Sequence of chain 55.B:
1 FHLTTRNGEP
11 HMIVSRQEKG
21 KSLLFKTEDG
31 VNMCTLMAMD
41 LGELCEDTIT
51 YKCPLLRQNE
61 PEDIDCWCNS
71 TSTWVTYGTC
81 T

A small-molecule ligand and the protein it binds are described below.
Small molecule (SMILES): CC(=O)N[C@@H]1[C@@H](O)[C@H](O)[C@@H](CO)O[C@H]1O

Binding-site contacts:
Ligand atom O4 contacts residue VAL31 of chain 55.B at 3.3 Å.
Ligand atom O5 contacts residue ASN69 of chain 55.B at 2.8 Å (h-bond).
Ligand atom C6 contacts residue ASN69 of chain 55.B at 4.4 Å.
Ligand atom C1 contacts residue VAL31 of chain 55.B at 4.3 Å (hydrophobic).
Ligand atom C1 contacts residue ASN69 of chain 55.B at 2.7 Å.
Ligand atom C8 contacts residue SER70 of chain 55.B at 3.7 Å.
Ligand atom O1 contacts residue VAL31 of chain 55.B at 3.4 Å (h-bond).
Ligand atom O1 contacts residue ASN69 of chain 55.B at 2.1 Å (h-bond).
Ligand atom O5 contacts residue MET33 of chain 55.B at 4.2 Å.
Ligand atom O6 contacts residue NAG1 of chain 55.R at 3.0 Å.
Ligand atom C8 contacts residue ASN69 of chain 55.B at 3.4 Å.
Ligand atom C3 contacts residue VAL31 of chain 55.B at 3.0 Å (hydrophobic).
Ligand atom C8 contacts residue ARG57 of chain 55.B at 4.2 Å.
Ligand atom N2 contacts residue VAL31 of chain 55.B at 4.0 Å.
Ligand atom C7 contacts residue SER70 of chain 55.B at 4.4 Å.
Ligand atom C4 contacts residue VAL31 of chain 55.B at 3.8 Å (hydrophobic).
Ligand atom C5 contacts residue VAL31 of chain 55.B at 4.2 Å (hydrophobic).
Ligand atom C2 contacts residue ASN69 of chain 55.B at 4.2 Å.
Ligand atom C6 contacts residue MET33 of chain 55.B at 3.5 Å (hydrophobic).
Ligand atom C7 contacts residue ASN69 of chain 55.B at 3.8 Å.
Ligand atom C3 contacts residue NAG1 of chain 55.R at 3.7 Å.
Ligand atom O7 contacts residue ASN69 of chain 55.B at 3.8 Å.
Ligand atom C5 contacts residue MET33 of chain 55.B at 3.7 Å (hydrophobic).
Ligand atom O4 contacts residue NAG1 of chain 55.R at 3.0 Å.
Ligand atom O1 contacts residue MET33 of chain 55.B at 3.9 Å.
Ligand atom C4 contacts residue NAG1 of chain 55.R at 3.2 Å.
Ligand atom O1 contacts residue SER70 of chain 55.B at 4.2 Å.
Ligand atom C5 contacts residue NAG1 of chain 55.R at 4.3 Å.
Ligand atom O3 contacts residue VAL31 of chain 55.B at 3.6 Å.
Ligand atom C2 contacts residue VAL31 of chain 55.B at 4.0 Å (hydrophobic).
Ligand atom N2 contacts residue ASN69 of chain 55.B at 4.3 Å.
Ligand atom O3 contacts residue NAG1 of chain 55.R at 2.6 Å (h-bond).
Ligand atom C6 contacts residue LEU24 of chain 55.B at 4.5 Å (hydrophobic).
Ligand atom C6 contacts residue NAG1 of chain 55.R at 4.3 Å.
Ligand atom C5 contacts residue ASN69 of chain 55.B at 3.7 Å.